Binding-site contacts:
Ligand atom O16 contacts residue PHE777 of chain 1.B at 3.7 Å.
Ligand atom C16 contacts residue PHE777 of chain 1.B at 4.0 Å (hydrophobic).
Ligand atom C25 contacts residue PHE656 of chain 1.B at 3.9 Å (hydrophobic).
Ligand atom O11 contacts residue ASP783 of chain 1.B at 2.9 Å (salt-bridge).
Ligand atom C11 contacts residue ASP783 of chain 1.B at 3.6 Å.
Ligand atom C21 contacts residue PHE656 of chain 1.B at 3.9 Å (hydrophobic).
Ligand atom C12 contacts residue ASP783 of chain 1.B at 3.6 Å.
Ligand atom C12 contacts residue LYS779 of chain 1.B at 4.2 Å.
Ligand atom C13 contacts residue PHE777 of chain 1.B at 3.7 Å (hydrophobic).
Ligand atom C22 contacts residue PHE655 of chain 1.B at 3.7 Å (hydrophobic).
Ligand atom C15 contacts residue PHE656 of chain 1.B at 4.0 Å (hydrophobic).
Ligand atom C13 contacts residue TYR780 of chain 1.B at 4.0 Å (hydrophobic).
Ligand atom C12 contacts residue TYR780 of chain 1.B at 4.1 Å (hydrophobic).
Ligand atom C24 contacts residue PHE656 of chain 1.B at 3.7 Å (hydrophobic).
Ligand atom C8 contacts residue TYR780 of chain 1.B at 3.8 Å (hydrophobic).
Ligand atom C14 contacts residue PHE656 of chain 1.B at 3.8 Å (hydrophobic).
Ligand atom C7 contacts residue PHE777 of chain 1.B at 3.8 Å (hydrophobic).
Ligand atom O11 contacts residue PHE653 of chain 1.B at 3.7 Å.
Ligand atom O3 contacts residue GLU882 of chain 1.B at 2.6 Å (salt-bridge).
Ligand atom C9 contacts residue PHE655 of chain 1.B at 3.5 Å (hydrophobic).
Ligand atom C4 contacts residue PHE656 of chain 1.B at 3.6 Å (hydrophobic).
Ligand atom S6 contacts residue LEU812 of chain 1.B at 4.1 Å.
Ligand atom C15 contacts residue PHE777 of chain 1.B at 3.6 Å (hydrophobic).
Ligand atom C9 contacts residue TYR780 of chain 1.B at 3.6 Å (hydrophobic).
Ligand atom C10 contacts residue PHE655 of chain 1.B at 3.8 Å (hydrophobic).
Ligand atom C14 contacts residue PHE777 of chain 1.B at 4.0 Å (hydrophobic).
Ligand atom O3 contacts residue ALA919 of chain 1.B at 4.0 Å.
Ligand atom C10 contacts residue PHE653 of chain 1.B at 3.7 Å (hydrophobic).
Ligand atom C5 contacts residue PHE656 of chain 1.B at 3.4 Å (hydrophobic).
Ligand atom C29 contacts residue GLN1127 of chain 1.A at 4.0 Å.
Ligand atom C2 contacts residue ILE1085 of chain 1.B at 4.1 Å (hydrophobic).
Ligand atom C11 contacts residue TYR780 of chain 1.B at 3.9 Å (hydrophobic).
Ligand atom C21 contacts residue PHE655 of chain 1.B at 3.4 Å (hydrophobic).
Ligand atom S6 contacts residue PHE656 of chain 1.B at 3.6 Å.
Ligand atom C4 contacts residue VAL811 of chain 1.B at 3.9 Å (hydrophobic).
Ligand atom C22 contacts residue PHE656 of chain 1.B at 3.6 Å (hydrophobic).
Ligand atom C4 contacts residue GLU882 of chain 1.B at 3.7 Å.
Ligand atom C10 contacts residue TYR780 of chain 1.B at 3.7 Å (hydrophobic).
Ligand atom C28 contacts residue GLN1127 of chain 1.A at 4.0 Å.
Ligand atom C3 contacts residue GLU882 of chain 1.B at 3.4 Å.

The protein below binds the small molecule below.
Small molecule (SMILES): O=C(c1ccc(OCCN2CCCCC2)cc1)c1c(-c2ccc(O)cc2)sc2cc(O)ccc12

Sequence of chain 1.A:
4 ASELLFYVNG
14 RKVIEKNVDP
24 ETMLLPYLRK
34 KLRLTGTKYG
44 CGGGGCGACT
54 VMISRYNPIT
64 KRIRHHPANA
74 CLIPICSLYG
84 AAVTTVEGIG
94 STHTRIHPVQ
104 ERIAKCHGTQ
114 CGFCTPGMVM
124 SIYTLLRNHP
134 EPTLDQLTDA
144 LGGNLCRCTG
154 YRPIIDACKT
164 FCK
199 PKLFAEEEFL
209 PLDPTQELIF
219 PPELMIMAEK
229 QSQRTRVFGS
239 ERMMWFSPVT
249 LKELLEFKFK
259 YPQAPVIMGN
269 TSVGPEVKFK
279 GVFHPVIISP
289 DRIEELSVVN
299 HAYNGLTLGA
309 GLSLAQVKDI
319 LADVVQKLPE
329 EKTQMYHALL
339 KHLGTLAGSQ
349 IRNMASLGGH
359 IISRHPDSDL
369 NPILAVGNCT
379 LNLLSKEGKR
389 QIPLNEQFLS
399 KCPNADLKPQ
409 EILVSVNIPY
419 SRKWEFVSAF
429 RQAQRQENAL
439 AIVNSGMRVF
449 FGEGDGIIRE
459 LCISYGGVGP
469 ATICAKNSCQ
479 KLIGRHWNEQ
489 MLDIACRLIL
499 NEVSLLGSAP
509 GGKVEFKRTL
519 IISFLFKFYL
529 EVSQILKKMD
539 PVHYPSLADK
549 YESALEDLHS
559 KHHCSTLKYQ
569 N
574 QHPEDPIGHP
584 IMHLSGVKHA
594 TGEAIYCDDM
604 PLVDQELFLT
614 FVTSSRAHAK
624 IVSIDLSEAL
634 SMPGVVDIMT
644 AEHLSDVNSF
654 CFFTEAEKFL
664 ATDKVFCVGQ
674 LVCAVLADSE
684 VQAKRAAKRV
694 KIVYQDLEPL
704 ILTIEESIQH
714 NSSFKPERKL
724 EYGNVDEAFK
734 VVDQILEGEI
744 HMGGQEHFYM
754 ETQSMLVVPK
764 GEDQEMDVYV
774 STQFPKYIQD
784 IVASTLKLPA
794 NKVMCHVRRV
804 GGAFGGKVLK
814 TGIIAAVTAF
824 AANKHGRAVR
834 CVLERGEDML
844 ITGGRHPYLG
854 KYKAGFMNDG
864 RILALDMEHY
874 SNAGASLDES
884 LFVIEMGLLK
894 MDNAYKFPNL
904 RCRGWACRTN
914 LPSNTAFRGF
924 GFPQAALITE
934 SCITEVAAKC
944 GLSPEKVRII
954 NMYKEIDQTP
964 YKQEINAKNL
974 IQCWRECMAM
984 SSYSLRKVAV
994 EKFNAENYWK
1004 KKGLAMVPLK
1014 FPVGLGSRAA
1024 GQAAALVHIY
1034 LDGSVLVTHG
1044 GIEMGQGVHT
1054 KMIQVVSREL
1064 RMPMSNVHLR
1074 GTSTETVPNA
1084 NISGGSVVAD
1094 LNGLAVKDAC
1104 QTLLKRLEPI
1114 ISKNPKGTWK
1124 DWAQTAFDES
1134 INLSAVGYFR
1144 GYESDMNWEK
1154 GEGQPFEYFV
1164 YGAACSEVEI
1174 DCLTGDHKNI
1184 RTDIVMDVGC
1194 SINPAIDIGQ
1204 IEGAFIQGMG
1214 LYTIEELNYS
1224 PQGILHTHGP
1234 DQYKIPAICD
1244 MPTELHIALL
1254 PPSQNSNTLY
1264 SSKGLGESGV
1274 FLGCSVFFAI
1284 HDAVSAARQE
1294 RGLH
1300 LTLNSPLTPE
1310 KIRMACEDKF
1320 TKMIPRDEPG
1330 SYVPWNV

Sequence of chain 1.B:
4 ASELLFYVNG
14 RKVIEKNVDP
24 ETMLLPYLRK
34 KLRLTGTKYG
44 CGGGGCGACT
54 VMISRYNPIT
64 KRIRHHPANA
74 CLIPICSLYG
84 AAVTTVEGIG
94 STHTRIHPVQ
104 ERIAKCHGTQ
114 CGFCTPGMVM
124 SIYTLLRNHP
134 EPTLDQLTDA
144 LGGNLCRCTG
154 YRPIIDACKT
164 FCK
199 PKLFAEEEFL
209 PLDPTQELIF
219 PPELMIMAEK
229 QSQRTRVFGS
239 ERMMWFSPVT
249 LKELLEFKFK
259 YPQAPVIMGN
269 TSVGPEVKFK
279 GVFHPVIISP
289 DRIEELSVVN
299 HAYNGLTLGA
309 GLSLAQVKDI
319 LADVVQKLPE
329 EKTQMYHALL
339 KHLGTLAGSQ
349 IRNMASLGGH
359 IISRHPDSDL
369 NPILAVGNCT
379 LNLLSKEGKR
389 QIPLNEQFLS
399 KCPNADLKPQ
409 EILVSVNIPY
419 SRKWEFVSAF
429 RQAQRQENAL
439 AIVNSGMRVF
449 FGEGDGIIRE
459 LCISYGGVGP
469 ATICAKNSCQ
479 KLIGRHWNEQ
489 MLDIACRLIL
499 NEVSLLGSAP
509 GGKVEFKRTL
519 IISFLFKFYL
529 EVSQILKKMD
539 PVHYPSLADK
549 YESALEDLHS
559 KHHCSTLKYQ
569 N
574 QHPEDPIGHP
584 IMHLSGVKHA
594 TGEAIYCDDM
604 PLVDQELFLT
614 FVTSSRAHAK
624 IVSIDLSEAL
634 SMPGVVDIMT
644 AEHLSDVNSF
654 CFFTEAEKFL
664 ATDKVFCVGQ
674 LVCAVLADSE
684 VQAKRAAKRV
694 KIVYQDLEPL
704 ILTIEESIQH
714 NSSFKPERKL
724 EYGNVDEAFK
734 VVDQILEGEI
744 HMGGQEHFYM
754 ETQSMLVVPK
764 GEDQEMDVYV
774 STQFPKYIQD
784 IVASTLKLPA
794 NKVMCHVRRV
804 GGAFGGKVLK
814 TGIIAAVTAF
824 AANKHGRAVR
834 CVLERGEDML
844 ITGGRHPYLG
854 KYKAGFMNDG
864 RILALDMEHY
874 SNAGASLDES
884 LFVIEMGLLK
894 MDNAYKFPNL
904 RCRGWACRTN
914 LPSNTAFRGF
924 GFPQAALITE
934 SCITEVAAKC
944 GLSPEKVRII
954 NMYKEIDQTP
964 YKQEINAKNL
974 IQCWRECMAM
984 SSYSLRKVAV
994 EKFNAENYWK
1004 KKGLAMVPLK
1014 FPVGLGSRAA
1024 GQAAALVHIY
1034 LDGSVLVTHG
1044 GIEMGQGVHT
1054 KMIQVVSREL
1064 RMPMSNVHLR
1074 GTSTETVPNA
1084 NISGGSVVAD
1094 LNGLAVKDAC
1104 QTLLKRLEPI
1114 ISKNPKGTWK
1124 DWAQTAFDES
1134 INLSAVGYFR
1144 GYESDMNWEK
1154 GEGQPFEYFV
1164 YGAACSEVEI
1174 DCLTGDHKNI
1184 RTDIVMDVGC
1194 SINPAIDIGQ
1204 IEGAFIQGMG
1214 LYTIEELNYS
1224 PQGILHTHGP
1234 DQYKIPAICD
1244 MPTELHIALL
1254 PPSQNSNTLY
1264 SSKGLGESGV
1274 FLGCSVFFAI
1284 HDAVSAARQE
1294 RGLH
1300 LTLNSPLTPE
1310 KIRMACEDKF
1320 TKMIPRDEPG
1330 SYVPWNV